Binding-site contacts:
Ligand atom C4 contacts residue HIS103 of chain 1.A at 3.4 Å.
Ligand atom C3 contacts residue GLU291 of chain 1.A at 3.6 Å.
Ligand atom C3 contacts residue ASN206 of chain 1.A at 3.5 Å.
Ligand atom O3 contacts residue GLN133 of chain 1.A at 3.6 Å.
Ligand atom C7 contacts residue SER232 of chain 1.A at 3.3 Å.
Ligand atom O7 contacts residue SER232 of chain 1.A at 3.5 Å (h-bond).
Ligand atom O7 contacts residue TRP199 of chain 1.A at 2.9 Å (h-bond).
Ligand atom N2 contacts residue SER232 of chain 1.A at 3.6 Å (h-bond).
Ligand atom N2 contacts residue ASP230 of chain 1.A at 3.1 Å (salt-bridge).
Ligand atom O3 contacts residue NA1 of chain 1.I at 2.5 Å (h-bond).
Ligand atom O4 contacts residue GLY359 of chain 1.A at 2.9 Å (h-bond).
Ligand atom O5 contacts residue TRP199 of chain 1.A at 3.5 Å.
Ligand atom O2 contacts residue NA1 of chain 1.I at 2.6 Å (h-bond).
Ligand atom C1 contacts residue GLN263 of chain 1.A at 3.3 Å.
Ligand atom O5 contacts residue HIS288 of chain 1.A at 3.4 Å.
Ligand atom O3 contacts residue PRO360 of chain 1.A at 3.0 Å (h-bond).
Ligand atom O4 contacts residue HIS288 of chain 1.A at 2.7 Å (h-bond).
Ligand atom O6 contacts residue ASP321 of chain 1.A at 3.5 Å (salt-bridge).
Ligand atom O6 contacts residue TYR284 of chain 1.A at 3.5 Å.
Ligand atom O3 contacts residue GLY359 of chain 1.A at 3.3 Å.
Ligand atom C3 contacts residue NA1 of chain 1.I at 3.4 Å.
Ligand atom O1 contacts residue ASP230 of chain 1.A at 3.2 Å (salt-bridge).
Ligand atom O5 contacts residue GLN263 of chain 1.A at 3.0 Å (h-bond).
Ligand atom O3 contacts residue TRP205 of chain 1.A at 3.5 Å (h-bond).
Ligand atom O3 contacts residue GLY102 of chain 1.A at 3.6 Å.
Ligand atom C2 contacts residue GLU291 of chain 1.A at 3.6 Å.
Ligand atom O4 contacts residue ASN237 of chain 1.A at 2.8 Å (h-bond).
Ligand atom C8 contacts residue ASP230 of chain 1.A at 3.5 Å.
Ligand atom C2 contacts residue NA1 of chain 1.I at 3.3 Å.
Ligand atom C4 contacts residue HIS288 of chain 1.A at 3.5 Å.
Ligand atom O4 contacts residue HIS103 of chain 1.A at 2.7 Å (h-bond).
Ligand atom O3 contacts residue ASN206 of chain 1.A at 2.7 Å (h-bond).
Ligand atom O4 contacts residue GLY319 of chain 1.A at 3.4 Å.
Ligand atom O6 contacts residue THR198 of chain 1.A at 3.3 Å.
Ligand atom O4 contacts residue GLN133 of chain 1.A at 2.9 Å (h-bond).
Ligand atom O2 contacts residue TYR235 of chain 1.A at 2.9 Å (h-bond).
Ligand atom C3 contacts residue ASN237 of chain 1.A at 3.3 Å.
Ligand atom O7 contacts residue TYR235 of chain 1.A at 3.2 Å.
Ligand atom O6 contacts residue TRP199 of chain 1.A at 3.2 Å.
Ligand atom N2 contacts residue GLU291 of chain 1.A at 2.9 Å (salt-bridge).

This small molecule binds to this protein.
Small molecule (SMILES): CC(=O)N[C@@H]1[C@@H](O[C@H]2O[C@H](CO)[C@H](O[C@H]3O[C@H](CO[C@@H]4O[C@@H](C)[C@H](O)[C@@H](O)[C@H]4O)[C@@H](O)[C@H](O)[C@H]3O)[C@H](O[C@@H]3O[C@H](CO)[C@@H](O)[C@H](O)[C@H]3NC(C)=O)[C@H]2O)[C@H](O)[C@@H](CO[C@H]2O[C@H](CO)[C@@H](O)[C@H](O)[C@H]2O)O[C@@H]1O

Sequence of chain 1.A:
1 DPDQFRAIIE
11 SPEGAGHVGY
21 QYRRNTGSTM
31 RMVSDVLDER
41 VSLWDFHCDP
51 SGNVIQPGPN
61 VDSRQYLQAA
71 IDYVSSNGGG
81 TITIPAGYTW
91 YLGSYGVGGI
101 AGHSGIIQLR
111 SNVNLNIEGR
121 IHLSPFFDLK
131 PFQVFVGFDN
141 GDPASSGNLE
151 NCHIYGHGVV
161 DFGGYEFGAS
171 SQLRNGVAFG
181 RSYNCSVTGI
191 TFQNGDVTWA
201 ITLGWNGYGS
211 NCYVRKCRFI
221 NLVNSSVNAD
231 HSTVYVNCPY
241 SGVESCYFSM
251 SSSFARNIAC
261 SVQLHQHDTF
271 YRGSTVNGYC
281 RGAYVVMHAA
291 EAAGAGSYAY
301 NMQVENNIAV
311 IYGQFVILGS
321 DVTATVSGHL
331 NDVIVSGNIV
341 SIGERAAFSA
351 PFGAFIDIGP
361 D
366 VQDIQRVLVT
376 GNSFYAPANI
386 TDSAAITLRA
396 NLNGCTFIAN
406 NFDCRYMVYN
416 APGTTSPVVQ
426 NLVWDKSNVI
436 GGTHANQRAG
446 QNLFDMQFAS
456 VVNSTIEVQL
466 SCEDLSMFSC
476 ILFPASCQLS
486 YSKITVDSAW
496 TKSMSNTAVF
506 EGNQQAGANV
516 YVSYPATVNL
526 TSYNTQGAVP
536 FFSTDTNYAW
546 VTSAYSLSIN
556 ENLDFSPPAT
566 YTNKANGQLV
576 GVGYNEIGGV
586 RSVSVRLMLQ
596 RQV